Sequence of chain 1.B:
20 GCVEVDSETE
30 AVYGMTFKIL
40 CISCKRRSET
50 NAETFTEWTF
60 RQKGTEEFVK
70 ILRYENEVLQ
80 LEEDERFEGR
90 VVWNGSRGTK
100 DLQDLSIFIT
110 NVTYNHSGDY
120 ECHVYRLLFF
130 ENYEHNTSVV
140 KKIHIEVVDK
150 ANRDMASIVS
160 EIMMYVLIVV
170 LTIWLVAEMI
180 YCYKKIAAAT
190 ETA

Binding-site contacts:
Ligand atom C2 contacts residue ASN114 of chain 1.B at 2.5 Å.
Ligand atom O5 contacts residue ASN114 of chain 1.B at 2.4 Å (h-bond).
Ligand atom C5 contacts residue ASN114 of chain 1.B at 3.6 Å.
Ligand atom O7 contacts residue ASN114 of chain 1.B at 2.7 Å (h-bond).
Ligand atom N2 contacts residue THR112 of chain 1.B at 3.4 Å.
Ligand atom C3 contacts residue ASN114 of chain 1.B at 3.8 Å.
Ligand atom C1 contacts residue ASN114 of chain 1.B at 1.4 Å.
Ligand atom C4 contacts residue ASN114 of chain 1.B at 4.2 Å.
Ligand atom C6 contacts residue ASN114 of chain 1.B at 4.3 Å.
Ligand atom C1 contacts residue THR112 of chain 1.B at 4.3 Å.
Ligand atom C7 contacts residue THR112 of chain 1.B at 3.4 Å.
Ligand atom O7 contacts residue THR112 of chain 1.B at 3.2 Å.
Ligand atom C8 contacts residue ARG89 of chain 1.B at 3.8 Å.
Ligand atom C2 contacts residue THR112 of chain 1.B at 4.5 Å.
Ligand atom N2 contacts residue ASN114 of chain 1.B at 2.9 Å (h-bond).
Ligand atom C7 contacts residue ASN114 of chain 1.B at 3.1 Å.
Ligand atom C7 contacts residue ARG89 of chain 1.B at 4.2 Å.
Ligand atom O7 contacts residue ARG89 of chain 1.B at 3.8 Å.
Ligand atom O5 contacts residue ARG85 of chain 1.B at 4.2 Å.
Ligand atom C8 contacts residue THR112 of chain 1.B at 4.5 Å.

This small molecule binds to this protein.
Small molecule (SMILES): CC(=O)N[C@@H]1[C@@H](O)[C@H](O)[C@@H](CO)O[C@H]1O